A small-molecule ligand and the protein it binds are described below.
Small molecule (SMILES): CC(=O)N[C@@H]1[C@@H](O)[C@H](O)[C@@H](CO)O[C@H]1O

Sequence of chain 2.E:
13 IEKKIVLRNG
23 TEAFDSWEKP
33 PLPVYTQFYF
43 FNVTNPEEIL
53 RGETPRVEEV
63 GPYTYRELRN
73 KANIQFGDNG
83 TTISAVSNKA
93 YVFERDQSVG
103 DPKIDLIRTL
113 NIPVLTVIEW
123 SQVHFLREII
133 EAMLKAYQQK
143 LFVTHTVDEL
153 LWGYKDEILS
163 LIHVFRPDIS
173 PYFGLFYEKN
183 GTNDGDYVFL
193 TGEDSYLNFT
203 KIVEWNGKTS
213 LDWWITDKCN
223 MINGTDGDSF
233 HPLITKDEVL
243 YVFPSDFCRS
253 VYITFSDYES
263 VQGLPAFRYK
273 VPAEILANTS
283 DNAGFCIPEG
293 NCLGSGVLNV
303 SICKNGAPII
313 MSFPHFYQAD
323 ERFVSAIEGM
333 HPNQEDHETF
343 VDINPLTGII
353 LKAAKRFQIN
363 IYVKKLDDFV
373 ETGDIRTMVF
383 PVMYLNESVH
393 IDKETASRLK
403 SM

Binding-site contacts:
Ligand atom C5 contacts residue ASN21 of chain 2.E at 3.3 Å.
Ligand atom C2 contacts residue ASN21 of chain 2.E at 2.5 Å.
Ligand atom O5 contacts residue ASN21 of chain 2.E at 2.5 Å (h-bond).
Ligand atom O7 contacts residue ASN21 of chain 2.E at 4.0 Å.
Ligand atom N2 contacts residue ASN21 of chain 2.E at 3.3 Å (h-bond).
Ligand atom C4 contacts residue ASN21 of chain 2.E at 3.8 Å.
Ligand atom C7 contacts residue ASN21 of chain 2.E at 4.0 Å.
Ligand atom C6 contacts residue ASN21 of chain 2.E at 3.3 Å.
Ligand atom C3 contacts residue ASN21 of chain 2.E at 3.7 Å.
Ligand atom O6 contacts residue ASN21 of chain 2.E at 4.3 Å.
Ligand atom C1 contacts residue ASN21 of chain 2.E at 1.4 Å.